Binding-site contacts:
Ligand atom C2 contacts residue THR245 of chain 1.E at 3.9 Å.
Ligand atom C4 contacts residue ASN243 of chain 1.E at 4.2 Å.
Ligand atom O5 contacts residue THR245 of chain 1.E at 4.4 Å.
Ligand atom C8 contacts residue TRP101 of chain 1.E at 4.1 Å (hydrophobic).
Ligand atom O7 contacts residue SER283 of chain 1.E at 3.9 Å.
Ligand atom C1 contacts residue ASN243 of chain 1.E at 1.5 Å.
Ligand atom C8 contacts residue ALA284 of chain 1.E at 3.6 Å (hydrophobic).
Ligand atom C1 contacts residue THR245 of chain 1.E at 3.4 Å.
Ligand atom O7 contacts residue ASN243 of chain 1.E at 2.9 Å (h-bond).
Ligand atom O5 contacts residue ASN243 of chain 1.E at 2.4 Å (h-bond).
Ligand atom C5 contacts residue ASN243 of chain 1.E at 3.7 Å.
Ligand atom C2 contacts residue ASN243 of chain 1.E at 2.4 Å.
Ligand atom C3 contacts residue ASN243 of chain 1.E at 3.7 Å.
Ligand atom C3 contacts residue THR245 of chain 1.E at 4.0 Å.
Ligand atom O3 contacts residue THR245 of chain 1.E at 4.2 Å.
Ligand atom N2 contacts residue THR245 of chain 1.E at 2.8 Å (h-bond).
Ligand atom C7 contacts residue ASN243 of chain 1.E at 3.1 Å.
Ligand atom N2 contacts residue ASN243 of chain 1.E at 2.8 Å (h-bond).
Ligand atom C8 contacts residue ASN243 of chain 1.E at 4.3 Å.
Ligand atom C7 contacts residue THR245 of chain 1.E at 3.5 Å.
Ligand atom C7 contacts residue SER283 of chain 1.E at 4.0 Å.
Ligand atom C8 contacts residue THR245 of chain 1.E at 3.4 Å.
Ligand atom C8 contacts residue SER283 of chain 1.E at 3.2 Å.

Sequence of chain 1.E:
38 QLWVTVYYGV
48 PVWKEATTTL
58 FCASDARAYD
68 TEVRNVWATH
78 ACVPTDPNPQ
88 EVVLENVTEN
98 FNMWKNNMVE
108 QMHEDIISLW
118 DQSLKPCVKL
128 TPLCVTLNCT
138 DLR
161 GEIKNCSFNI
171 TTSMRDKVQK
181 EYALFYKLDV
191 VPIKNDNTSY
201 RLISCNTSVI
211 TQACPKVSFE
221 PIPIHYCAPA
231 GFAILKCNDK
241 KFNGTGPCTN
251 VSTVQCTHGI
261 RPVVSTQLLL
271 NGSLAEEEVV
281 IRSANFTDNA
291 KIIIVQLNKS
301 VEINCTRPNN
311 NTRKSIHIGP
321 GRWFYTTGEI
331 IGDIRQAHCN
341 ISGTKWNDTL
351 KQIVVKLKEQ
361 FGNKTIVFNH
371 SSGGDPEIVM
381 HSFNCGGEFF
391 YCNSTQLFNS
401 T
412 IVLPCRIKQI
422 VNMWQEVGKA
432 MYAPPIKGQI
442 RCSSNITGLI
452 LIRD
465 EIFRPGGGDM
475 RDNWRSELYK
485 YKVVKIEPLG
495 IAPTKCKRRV

The small molecule below binds the protein below.
Small molecule (SMILES): CC(=O)N[C@@H]1[C@@H](O)[C@H](O)[C@@H](CO)O[C@H]1O